Binding-site contacts:
Ligand atom O2 contacts residue MET258 of chain 1.B at 3.9 Å.
Ligand atom C5 contacts residue MET416 of chain 1.B at 3.9 Å (hydrophobic).
Ligand atom C10 contacts residue LEU415 of chain 1.B at 3.3 Å (hydrophobic).
Ligand atom C8 contacts residue ARG260 of chain 1.B at 3.8 Å.
Ligand atom C11 contacts residue MET258 of chain 1.B at 3.8 Å (hydrophobic).
Ligand atom C8 contacts residue LEU415 of chain 1.B at 3.4 Å (hydrophobic).
Ligand atom C4 contacts residue ARG234 of chain 1.B at 3.4 Å.
Ligand atom C9 contacts residue MET258 of chain 1.B at 3.8 Å (hydrophobic).
Ligand atom O1 contacts residue ARG80 of chain 1.B at 2.8 Å (salt-bridge).
Ligand atom O2 contacts residue ARG235 of chain 1.B at 2.7 Å (salt-bridge).
Ligand atom C5 contacts residue LEU395 of chain 1.B at 3.4 Å (hydrophobic).
Ligand atom C1 contacts residue ARG234 of chain 1.B at 3.6 Å.
Ligand atom C1 contacts residue LEU415 of chain 1.B at 3.5 Å (hydrophobic).
Ligand atom C10 contacts residue MET258 of chain 1.B at 3.3 Å (hydrophobic).
Ligand atom C6 contacts residue ARG80 of chain 1.B at 3.7 Å.
Ligand atom O1 contacts residue ALA417 of chain 1.B at 3.0 Å (h-bond).
Ligand atom C9 contacts residue ARG260 of chain 1.B at 3.8 Å.
Ligand atom C3 contacts residue ARG234 of chain 1.B at 3.5 Å.
Ligand atom O3 contacts residue LEU415 of chain 1.B at 3.0 Å (h-bond).
Ligand atom C3 contacts residue GLY414 of chain 1.B at 3.4 Å.
Ligand atom C8 contacts residue LEU262 of chain 1.B at 3.8 Å (hydrophobic).
Ligand atom C11 contacts residue ARG235 of chain 1.B at 3.9 Å.
Ligand atom C3 contacts residue GLY261 of chain 1.B at 3.9 Å.
Ligand atom C2 contacts residue ARG234 of chain 1.B at 3.5 Å.
Ligand atom C5 contacts residue ARG234 of chain 1.B at 3.6 Å.
Ligand atom C6 contacts residue ARG234 of chain 1.B at 3.7 Å.
Ligand atom O1 contacts residue MET258 of chain 1.B at 3.9 Å.
Ligand atom C11 contacts residue ARG80 of chain 1.B at 3.5 Å.
Ligand atom O2 contacts residue ARG80 of chain 1.B at 3.5 Å (salt-bridge).
Ligand atom C7 contacts residue LEU415 of chain 1.B at 3.3 Å (hydrophobic).
Ligand atom C2 contacts residue LEU415 of chain 1.B at 3.9 Å (hydrophobic).
Ligand atom C2 contacts residue GLY261 of chain 1.B at 3.6 Å.
Ligand atom O3 contacts residue MET258 of chain 1.B at 2.9 Å (h-bond).
Ligand atom O3 contacts residue ARG260 of chain 1.B at 2.8 Å (salt-bridge).
Ligand atom C11 contacts residue LEU415 of chain 1.B at 3.8 Å (hydrophobic).
Ligand atom C10 contacts residue ARG260 of chain 1.B at 3.7 Å.
Ligand atom O1 contacts residue MET416 of chain 1.B at 3.1 Å.
Ligand atom C4 contacts residue LEU395 of chain 1.B at 3.4 Å (hydrophobic).
Ligand atom C5 contacts residue ARG80 of chain 1.B at 3.8 Å.
Ligand atom O1 contacts residue LEU415 of chain 1.B at 3.8 Å.

Sequence of chain 1.B:
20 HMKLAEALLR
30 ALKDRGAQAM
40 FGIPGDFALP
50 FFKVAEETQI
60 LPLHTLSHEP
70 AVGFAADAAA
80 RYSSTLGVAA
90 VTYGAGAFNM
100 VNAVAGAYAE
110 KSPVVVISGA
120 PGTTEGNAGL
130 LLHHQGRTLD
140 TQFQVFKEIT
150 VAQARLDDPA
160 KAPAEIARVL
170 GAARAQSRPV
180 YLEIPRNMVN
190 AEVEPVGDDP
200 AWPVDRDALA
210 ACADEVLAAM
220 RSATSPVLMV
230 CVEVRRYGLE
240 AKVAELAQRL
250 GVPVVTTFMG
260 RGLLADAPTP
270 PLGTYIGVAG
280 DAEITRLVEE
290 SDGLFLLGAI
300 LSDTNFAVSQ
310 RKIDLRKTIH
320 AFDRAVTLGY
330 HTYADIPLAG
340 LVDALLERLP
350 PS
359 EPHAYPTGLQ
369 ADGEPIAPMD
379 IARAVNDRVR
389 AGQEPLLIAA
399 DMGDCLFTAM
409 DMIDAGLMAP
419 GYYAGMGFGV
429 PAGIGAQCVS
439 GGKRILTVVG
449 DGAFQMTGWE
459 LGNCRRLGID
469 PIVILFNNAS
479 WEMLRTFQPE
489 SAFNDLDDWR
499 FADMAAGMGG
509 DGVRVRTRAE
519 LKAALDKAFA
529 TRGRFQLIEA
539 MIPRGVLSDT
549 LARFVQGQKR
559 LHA

The small molecule below binds the protein below.
Small molecule (SMILES): O=C(O)C(=O)CCCc1ccccc1